Sequence of chain 1.JA:
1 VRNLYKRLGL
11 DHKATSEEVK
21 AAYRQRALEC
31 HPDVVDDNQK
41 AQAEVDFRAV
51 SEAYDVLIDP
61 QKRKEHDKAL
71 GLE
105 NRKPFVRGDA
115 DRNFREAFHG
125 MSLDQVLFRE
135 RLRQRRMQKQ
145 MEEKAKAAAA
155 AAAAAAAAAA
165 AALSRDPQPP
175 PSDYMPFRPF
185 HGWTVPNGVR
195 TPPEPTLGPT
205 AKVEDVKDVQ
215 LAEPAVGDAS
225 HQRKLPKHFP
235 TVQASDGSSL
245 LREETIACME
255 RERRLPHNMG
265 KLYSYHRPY

Sequence of chain 1.EA:
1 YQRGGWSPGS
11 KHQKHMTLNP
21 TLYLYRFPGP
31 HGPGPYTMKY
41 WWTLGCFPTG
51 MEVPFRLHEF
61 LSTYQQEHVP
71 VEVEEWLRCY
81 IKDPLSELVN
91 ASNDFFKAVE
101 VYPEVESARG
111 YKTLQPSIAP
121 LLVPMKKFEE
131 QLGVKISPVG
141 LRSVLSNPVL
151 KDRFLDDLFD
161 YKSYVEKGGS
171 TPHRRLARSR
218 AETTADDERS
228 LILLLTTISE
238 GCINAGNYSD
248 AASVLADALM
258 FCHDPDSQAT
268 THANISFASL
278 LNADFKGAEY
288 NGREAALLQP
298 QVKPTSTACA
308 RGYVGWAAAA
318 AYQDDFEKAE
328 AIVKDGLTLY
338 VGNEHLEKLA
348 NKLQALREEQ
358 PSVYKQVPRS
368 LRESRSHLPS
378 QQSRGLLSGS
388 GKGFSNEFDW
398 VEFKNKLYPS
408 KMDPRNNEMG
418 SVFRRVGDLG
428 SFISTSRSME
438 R

Binding-site contacts:
Ligand atom O contacts residue GLY264 of chain 1.JA at 3.3 Å.
Ligand atom CB contacts residue ASN262 of chain 1.JA at 3.6 Å.
Ligand atom CA contacts residue LEU67 of chain 1.B at 3.9 Å (hydrophobic).
Ligand atom O contacts residue PRO73 of chain 1.B at 3.5 Å.
Ligand atom C contacts residue ASN16 of chain 1.B at 4.2 Å.
Ligand atom N contacts residue ALA69 of chain 1.B at 4.3 Å.
Ligand atom CB contacts residue LYS17 of chain 1.B at 4.1 Å.
Ligand atom CB contacts residue ARG18 of chain 1.B at 3.7 Å.
Ligand atom C contacts residue HIS68 of chain 1.EA at 3.9 Å.
Ligand atom O contacts residue ASN262 of chain 1.JA at 4.0 Å.
Ligand atom O contacts residue LYS17 of chain 1.B at 4.3 Å.
Ligand atom CA contacts residue HIS68 of chain 1.EA at 4.0 Å.
Ligand atom O contacts residue GLY68 of chain 1.B at 4.2 Å.
Ligand atom CB contacts residue LEU67 of chain 1.B at 3.2 Å (hydrophobic).
Ligand atom C contacts residue ASN262 of chain 1.JA at 3.9 Å.
Ligand atom O contacts residue VAL412 of chain 1.B at 4.1 Å.
Ligand atom O contacts residue LYS265 of chain 1.JA at 3.2 Å (salt-bridge).
Ligand atom CA contacts residue ALA69 of chain 1.B at 4.3 Å (hydrophobic).
Ligand atom CB contacts residue ASN16 of chain 1.B at 3.0 Å.
Ligand atom O contacts residue ARG18 of chain 1.B at 3.3 Å (salt-bridge).
Ligand atom C contacts residue LYS265 of chain 1.JA at 4.3 Å.
Ligand atom CB contacts residue HIS68 of chain 1.EA at 3.6 Å.
Ligand atom N contacts residue HIS68 of chain 1.EA at 3.5 Å.
Ligand atom CB contacts residue TYR411 of chain 1.B at 3.4 Å (hydrophobic).
Ligand atom CB contacts residue PRO71 of chain 1.B at 4.3 Å (hydrophobic).
Ligand atom CB contacts residue MET70 of chain 1.B at 4.2 Å (hydrophobic).
Ligand atom O contacts residue ALA69 of chain 1.B at 3.1 Å.
Ligand atom N contacts residue LYS17 of chain 1.B at 3.8 Å.
Ligand atom CA contacts residue ASN16 of chain 1.B at 4.0 Å.
Ligand atom C contacts residue GLU415 of chain 1.B at 4.2 Å.
Ligand atom N contacts residue GLU415 of chain 1.B at 4.2 Å.
Ligand atom O contacts residue HIS68 of chain 1.EA at 3.3 Å (h-bond).
Ligand atom N contacts residue ASN16 of chain 1.B at 3.8 Å.
Ligand atom CA contacts residue ASN262 of chain 1.JA at 4.4 Å.
Ligand atom CA contacts residue LYS265 of chain 1.JA at 4.3 Å.
Ligand atom C contacts residue ALA69 of chain 1.B at 3.8 Å (hydrophobic).
Ligand atom C contacts residue PRO73 of chain 1.B at 4.2 Å (hydrophobic).
Ligand atom CB contacts residue LYS265 of chain 1.JA at 4.2 Å.
Ligand atom C contacts residue ARG18 of chain 1.B at 4.1 Å.
Ligand atom CB contacts residue PRO73 of chain 1.B at 3.8 Å (hydrophobic).

A protein and the small-molecule ligand that binds it are described below.
Small molecule (SMILES): C[C@H](N)C(=O)N[C@@H](C)C(=O)N[C@@H](C)C(=O)N[C@@H](C)C(=O)N[C@@H](C)C(=O)N[C@@H](C)C(=O)N[C@@H](C)C(=O)N[C@@H](C)C(=O)N[C@@H](C)C=O

Sequence of chain 1.B:
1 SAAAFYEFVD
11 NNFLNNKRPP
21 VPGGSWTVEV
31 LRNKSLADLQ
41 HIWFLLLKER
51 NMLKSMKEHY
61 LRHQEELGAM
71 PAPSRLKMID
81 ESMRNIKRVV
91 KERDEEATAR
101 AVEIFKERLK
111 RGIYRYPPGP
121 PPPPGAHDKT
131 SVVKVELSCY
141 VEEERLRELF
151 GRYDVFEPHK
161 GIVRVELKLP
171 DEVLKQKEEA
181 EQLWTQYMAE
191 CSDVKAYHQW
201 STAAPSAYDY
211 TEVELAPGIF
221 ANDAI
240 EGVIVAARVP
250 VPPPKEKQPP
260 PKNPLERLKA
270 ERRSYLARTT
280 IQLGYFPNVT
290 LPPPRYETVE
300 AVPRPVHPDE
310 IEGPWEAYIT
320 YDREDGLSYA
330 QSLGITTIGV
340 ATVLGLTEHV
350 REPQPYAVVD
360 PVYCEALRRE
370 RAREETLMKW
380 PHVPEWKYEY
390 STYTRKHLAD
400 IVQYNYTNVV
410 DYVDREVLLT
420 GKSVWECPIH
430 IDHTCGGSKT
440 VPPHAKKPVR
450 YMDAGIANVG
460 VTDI